This protein binds this small molecule.
Small molecule (SMILES): CC(=O)N[C@@H]1[C@@H](O)[C@H](O)[C@@H](CO)O[C@H]1O

Binding-site contacts:
Ligand atom O6 contacts residue THR258 of chain 5.A at 3.7 Å.
Ligand atom O7 contacts residue ASN256 of chain 5.A at 3.1 Å (h-bond).
Ligand atom O5 contacts residue ASN256 of chain 5.A at 3.6 Å (h-bond).
Ligand atom C7 contacts residue ASN256 of chain 5.A at 3.1 Å.
Ligand atom N2 contacts residue ASN256 of chain 5.A at 3.1 Å (h-bond).
Ligand atom C8 contacts residue ASN256 of chain 5.A at 3.9 Å.
Ligand atom C2 contacts residue ASN256 of chain 5.A at 3.3 Å.
Ligand atom O6 contacts residue GLU259 of chain 5.A at 4.1 Å.
Ligand atom C1 contacts residue ASN256 of chain 5.A at 2.5 Å.

Sequence of chain 5.A:
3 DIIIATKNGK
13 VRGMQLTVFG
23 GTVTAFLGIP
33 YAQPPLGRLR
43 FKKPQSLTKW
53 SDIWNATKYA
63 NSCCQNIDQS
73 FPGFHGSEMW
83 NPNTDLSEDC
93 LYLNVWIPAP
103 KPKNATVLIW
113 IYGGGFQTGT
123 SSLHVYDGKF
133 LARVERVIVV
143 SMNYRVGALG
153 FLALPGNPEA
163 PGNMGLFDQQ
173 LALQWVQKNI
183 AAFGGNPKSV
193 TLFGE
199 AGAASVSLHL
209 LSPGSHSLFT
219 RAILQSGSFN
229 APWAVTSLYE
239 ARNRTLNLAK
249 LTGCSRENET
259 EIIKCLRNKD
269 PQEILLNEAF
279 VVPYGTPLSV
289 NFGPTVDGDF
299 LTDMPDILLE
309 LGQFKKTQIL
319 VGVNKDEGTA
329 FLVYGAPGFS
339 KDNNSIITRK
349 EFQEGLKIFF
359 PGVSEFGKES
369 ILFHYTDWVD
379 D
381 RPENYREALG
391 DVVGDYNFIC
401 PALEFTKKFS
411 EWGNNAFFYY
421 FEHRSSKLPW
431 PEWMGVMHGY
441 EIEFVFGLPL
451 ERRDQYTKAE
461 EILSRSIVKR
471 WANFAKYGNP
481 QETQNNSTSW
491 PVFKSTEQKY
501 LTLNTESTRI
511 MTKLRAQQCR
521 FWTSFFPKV